A protein and the small-molecule ligand that binds it are described below.
Small molecule (SMILES): N[C@@H](CCC(=O)O)C(=O)O

Binding-site contacts:
Ligand atom OE2 contacts residue THR659 of chain 1.C at 3.0 Å (h-bond).
Ligand atom N contacts residue PRO485 of chain 1.C at 2.8 Å (h-bond).
Ligand atom OXT contacts residue LEU486 of chain 1.C at 3.5 Å.
Ligand atom CD contacts residue GLU707 of chain 1.C at 3.9 Å.
Ligand atom CD contacts residue THR659 of chain 1.C at 3.3 Å.
Ligand atom OXT contacts residue TYR457 of chain 1.C at 3.5 Å.
Ligand atom N contacts residue ALA487 of chain 1.C at 4.3 Å.
Ligand atom C contacts residue TYR457 of chain 1.C at 3.5 Å (hydrophobic).
Ligand atom C contacts residue ALA487 of chain 1.C at 4.0 Å (hydrophobic).
Ligand atom O contacts residue GLY657 of chain 1.C at 3.3 Å.
Ligand atom C contacts residue GLU707 of chain 1.C at 4.2 Å.
Ligand atom CD contacts residue ALA658 of chain 1.C at 4.3 Å (hydrophobic).
Ligand atom N contacts residue TYR457 of chain 1.C at 3.8 Å.
Ligand atom CG contacts residue GLU707 of chain 1.C at 3.8 Å.
Ligand atom OXT contacts residue ALA487 of chain 1.C at 2.9 Å (h-bond).
Ligand atom CA contacts residue GLU707 of chain 1.C at 3.3 Å.
Ligand atom OE2 contacts residue ALA658 of chain 1.C at 3.1 Å (h-bond).
Ligand atom CA contacts residue PRO485 of chain 1.C at 4.0 Å (hydrophobic).
Ligand atom O contacts residue ARG492 of chain 1.C at 2.8 Å (salt-bridge).
Ligand atom CB contacts residue TYR457 of chain 1.C at 3.6 Å (hydrophobic).
Ligand atom N contacts residue TYR733 of chain 1.C at 4.0 Å.
Ligand atom OXT contacts residue ALA658 of chain 1.C at 4.2 Å.
Ligand atom OXT contacts residue PRO485 of chain 1.C at 3.5 Å (h-bond).
Ligand atom OE1 contacts residue THR659 of chain 1.C at 2.7 Å (h-bond).
Ligand atom OE2 contacts residue GLU707 of chain 1.C at 4.2 Å.
Ligand atom CA contacts residue ALA658 of chain 1.C at 4.1 Å (hydrophobic).
Ligand atom OXT contacts residue ARG492 of chain 1.C at 2.9 Å (salt-bridge).
Ligand atom CB contacts residue ALA658 of chain 1.C at 4.3 Å (hydrophobic).
Ligand atom C contacts residue ARG492 of chain 1.C at 3.5 Å.
Ligand atom N contacts residue GLU707 of chain 1.C at 2.8 Å (salt-bridge).
Ligand atom CB contacts residue GLY657 of chain 1.C at 4.4 Å.
Ligand atom O contacts residue ALA658 of chain 1.C at 2.9 Å (h-bond).
Ligand atom C contacts residue PRO485 of chain 1.C at 4.1 Å (hydrophobic).
Ligand atom OE2 contacts residue GLY657 of chain 1.C at 3.7 Å.
Ligand atom CB contacts residue GLU707 of chain 1.C at 4.3 Å.
Ligand atom CA contacts residue TYR457 of chain 1.C at 3.9 Å (hydrophobic).
Ligand atom O contacts residue TYR457 of chain 1.C at 3.2 Å.
Ligand atom C contacts residue ALA658 of chain 1.C at 3.8 Å (hydrophobic).
Ligand atom CG contacts residue ASN690 of chain 1.C at 4.1 Å.
Ligand atom OE1 contacts residue GLU707 of chain 1.C at 3.8 Å.

Sequence of chain 1.C:
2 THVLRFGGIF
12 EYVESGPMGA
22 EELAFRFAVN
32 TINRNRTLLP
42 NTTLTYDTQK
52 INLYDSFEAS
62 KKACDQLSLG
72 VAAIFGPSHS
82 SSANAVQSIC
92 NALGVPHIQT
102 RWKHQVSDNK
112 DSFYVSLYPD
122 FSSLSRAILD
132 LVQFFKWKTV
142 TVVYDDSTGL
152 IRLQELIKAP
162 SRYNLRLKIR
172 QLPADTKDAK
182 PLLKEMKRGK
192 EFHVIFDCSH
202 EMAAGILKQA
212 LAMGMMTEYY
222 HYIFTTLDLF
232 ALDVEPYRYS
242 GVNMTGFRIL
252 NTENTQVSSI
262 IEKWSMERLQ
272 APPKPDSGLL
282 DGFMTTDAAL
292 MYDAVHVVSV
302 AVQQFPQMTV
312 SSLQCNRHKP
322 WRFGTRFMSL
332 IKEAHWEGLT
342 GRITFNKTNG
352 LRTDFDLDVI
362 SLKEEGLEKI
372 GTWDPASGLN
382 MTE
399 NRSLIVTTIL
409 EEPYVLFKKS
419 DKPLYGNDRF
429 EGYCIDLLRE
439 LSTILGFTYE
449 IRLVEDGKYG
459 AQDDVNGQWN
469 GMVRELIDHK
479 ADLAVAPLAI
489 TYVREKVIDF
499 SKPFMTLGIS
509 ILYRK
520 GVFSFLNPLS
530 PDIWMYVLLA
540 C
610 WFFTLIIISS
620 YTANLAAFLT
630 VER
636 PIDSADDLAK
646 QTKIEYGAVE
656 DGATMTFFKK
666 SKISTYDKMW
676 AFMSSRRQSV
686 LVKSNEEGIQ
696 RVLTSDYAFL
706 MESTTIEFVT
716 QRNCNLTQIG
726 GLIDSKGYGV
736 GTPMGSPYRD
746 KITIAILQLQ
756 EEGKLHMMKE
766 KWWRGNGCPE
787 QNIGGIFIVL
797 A